Binding-site contacts:
Ligand atom C2 contacts residue PHE175 of chain 4.A at 3.8 Å (hydrophobic).
Ligand atom C6 contacts residue GLY98 of chain 4.A at 4.0 Å.
Ligand atom C5 contacts residue PHE175 of chain 4.A at 3.9 Å (hydrophobic).
Ligand atom N9 contacts residue ALA96 of chain 4.A at 3.7 Å.
Ligand atom N6 contacts residue VAL228 of chain 4.A at 3.8 Å.
Ligand atom N1 contacts residue ILE193 of chain 4.A at 3.7 Å.
Ligand atom N6 contacts residue GLY98 of chain 4.A at 3.8 Å.
Ligand atom C5 contacts residue GLY98 of chain 4.A at 3.4 Å.
Ligand atom N6 contacts residue ILE193 of chain 4.A at 3.9 Å.
Ligand atom C6 contacts residue ASP219 of chain 4.A at 3.7 Å.
Ligand atom C8 contacts residue ALA96 of chain 4.A at 4.0 Å (hydrophobic).
Ligand atom C8 contacts residue GLY98 of chain 4.A at 3.5 Å.
Ligand atom N9 contacts residue ILE193 of chain 4.A at 4.0 Å.
Ligand atom C5 contacts residue ILE193 of chain 4.A at 3.8 Å (hydrophobic).
Ligand atom N3 contacts residue GLY194 of chain 4.A at 3.5 Å.
Ligand atom C8 contacts residue VAL97 of chain 4.A at 3.5 Å (hydrophobic).
Ligand atom C4 contacts residue GLY98 of chain 4.A at 4.0 Å.
Ligand atom C5 contacts residue ASP219 of chain 4.A at 3.7 Å.
Ligand atom N7 contacts residue VAL97 of chain 4.A at 3.5 Å.
Ligand atom C8 contacts residue VAL233 of chain 4.A at 3.9 Å (hydrophobic).
Ligand atom C4 contacts residue PHE175 of chain 4.A at 4.0 Å (hydrophobic).
Ligand atom C8 contacts residue ASP219 of chain 4.A at 3.5 Å.
Ligand atom C8 contacts residue THR218 of chain 4.A at 3.5 Å.
Ligand atom C6 contacts residue ASP221 of chain 4.A at 3.9 Å.
Ligand atom N9 contacts residue VAL97 of chain 4.A at 3.9 Å.
Ligand atom C6 contacts residue ILE193 of chain 4.A at 3.8 Å (hydrophobic).
Ligand atom C4 contacts residue ILE193 of chain 4.A at 3.6 Å (hydrophobic).
Ligand atom N7 contacts residue VAL233 of chain 4.A at 3.9 Å.
Ligand atom N7 contacts residue GLY98 of chain 4.A at 3.1 Å (h-bond).
Ligand atom N3 contacts residue ILE193 of chain 4.A at 3.7 Å.
Ligand atom C6 contacts residue PHE175 of chain 4.A at 3.8 Å (hydrophobic).
Ligand atom N6 contacts residue ASP219 of chain 4.A at 2.7 Å (salt-bridge).
Ligand atom N6 contacts residue ASP221 of chain 4.A at 3.0 Å (salt-bridge).
Ligand atom N7 contacts residue ASP219 of chain 4.A at 2.6 Å (salt-bridge).
Ligand atom C2 contacts residue MET195 of chain 4.A at 3.7 Å (hydrophobic).
Ligand atom N7 contacts residue THR218 of chain 4.A at 3.6 Å.
Ligand atom C2 contacts residue ILE193 of chain 4.A at 3.8 Å (hydrophobic).
Ligand atom N3 contacts residue MET195 of chain 4.A at 3.8 Å.
Ligand atom N1 contacts residue ASP221 of chain 4.A at 3.8 Å.
Ligand atom N1 contacts residue PHE175 of chain 4.A at 3.5 Å.

Sequence of chain 4.A:
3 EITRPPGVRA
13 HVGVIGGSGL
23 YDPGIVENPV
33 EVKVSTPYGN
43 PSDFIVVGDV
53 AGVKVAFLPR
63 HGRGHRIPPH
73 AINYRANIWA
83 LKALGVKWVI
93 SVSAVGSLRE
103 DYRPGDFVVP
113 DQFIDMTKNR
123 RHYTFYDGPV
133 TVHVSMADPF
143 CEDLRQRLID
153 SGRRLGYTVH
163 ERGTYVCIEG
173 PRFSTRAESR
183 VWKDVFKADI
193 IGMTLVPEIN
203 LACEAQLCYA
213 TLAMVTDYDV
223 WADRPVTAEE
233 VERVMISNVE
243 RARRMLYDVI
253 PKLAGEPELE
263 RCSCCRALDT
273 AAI

This small molecule binds to this protein.
Small molecule (SMILES): Nc1ncnc2[nH]cnc12